This protein binds this small molecule.
Small molecule (SMILES): CC1(C)[C@@H]2CC[C@@]1(C)C(=O)C2

Sequence of chain 1.A:
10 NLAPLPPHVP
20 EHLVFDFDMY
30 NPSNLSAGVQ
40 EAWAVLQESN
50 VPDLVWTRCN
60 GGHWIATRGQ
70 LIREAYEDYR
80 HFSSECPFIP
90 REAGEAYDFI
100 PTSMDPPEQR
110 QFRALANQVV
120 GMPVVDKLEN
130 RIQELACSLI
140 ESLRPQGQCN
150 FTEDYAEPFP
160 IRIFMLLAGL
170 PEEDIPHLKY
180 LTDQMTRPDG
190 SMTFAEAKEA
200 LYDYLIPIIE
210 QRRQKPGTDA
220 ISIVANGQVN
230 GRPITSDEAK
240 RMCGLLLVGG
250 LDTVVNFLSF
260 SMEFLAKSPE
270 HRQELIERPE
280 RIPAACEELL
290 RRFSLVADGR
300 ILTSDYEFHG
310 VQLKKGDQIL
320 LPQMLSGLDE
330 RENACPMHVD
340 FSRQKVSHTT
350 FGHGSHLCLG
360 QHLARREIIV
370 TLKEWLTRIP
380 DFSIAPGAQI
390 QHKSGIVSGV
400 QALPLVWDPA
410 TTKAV

Binding-site contacts:
Ligand atom O contacts residue PHE87 of chain 1.A at 3.8 Å.
Ligand atom C10 contacts residue THR185 of chain 1.A at 3.9 Å.
Ligand atom C2 contacts residue TYR96 of chain 1.A at 3.5 Å (hydrophobic).
Ligand atom C2 contacts residue PHE87 of chain 1.A at 4.3 Å (hydrophobic).
Ligand atom C5 contacts residue LEU244 of chain 1.A at 4.3 Å (hydrophobic).
Ligand atom O contacts residue THR101 of chain 1.A at 4.5 Å.
Ligand atom C5 contacts residue HEM1 of chain 1.B at 3.7 Å.
Ligand atom C10 contacts residue VAL247 of chain 1.A at 4.0 Å (hydrophobic).
Ligand atom C9 contacts residue THR252 of chain 1.A at 4.2 Å.
Ligand atom C7 contacts residue HEM1 of chain 1.B at 4.4 Å.
Ligand atom C8 contacts residue ASP297 of chain 1.A at 3.7 Å.
Ligand atom C6 contacts residue VAL247 of chain 1.A at 4.4 Å (hydrophobic).
Ligand atom C7 contacts residue VAL295 of chain 1.A at 4.4 Å (hydrophobic).
Ligand atom C5 contacts residue GLY248 of chain 1.A at 4.4 Å.
Ligand atom O contacts residue LEU244 of chain 1.A at 3.5 Å.
Ligand atom C4 contacts residue HEM1 of chain 1.B at 3.4 Å.
Ligand atom C10 contacts residue VAL396 of chain 1.A at 4.1 Å (hydrophobic).
Ligand atom C6 contacts residue GLY248 of chain 1.A at 4.1 Å.
Ligand atom O contacts residue TYR96 of chain 1.A at 2.5 Å (h-bond).
Ligand atom C8 contacts residue VAL295 of chain 1.A at 3.4 Å (hydrophobic).
Ligand atom C6 contacts residue LEU244 of chain 1.A at 4.3 Å (hydrophobic).
Ligand atom C3 contacts residue THR101 of chain 1.A at 4.0 Å.
Ligand atom C8 contacts residue ILE395 of chain 1.A at 4.3 Å (hydrophobic).
Ligand atom C9 contacts residue VAL295 of chain 1.A at 3.5 Å (hydrophobic).
Ligand atom C2 contacts residue LEU244 of chain 1.A at 3.9 Å (hydrophobic).
Ligand atom C8 contacts residue HEM1 of chain 1.B at 4.2 Å.
Ligand atom C3 contacts residue HEM1 of chain 1.B at 4.1 Å.
Ligand atom C9 contacts residue HEM1 of chain 1.B at 3.9 Å.
Ligand atom C3 contacts residue TYR96 of chain 1.A at 3.9 Å (hydrophobic).
Ligand atom C10 contacts residue PHE87 of chain 1.A at 4.0 Å (hydrophobic).
Ligand atom C3 contacts residue LEU244 of chain 1.A at 4.0 Å (hydrophobic).
Ligand atom C10 contacts residue ILE395 of chain 1.A at 4.2 Å (hydrophobic).
Ligand atom C9 contacts residue VAL396 of chain 1.A at 3.9 Å (hydrophobic).
Ligand atom O contacts residue PHE98 of chain 1.A at 4.4 Å.